Binding-site contacts:
Ligand atom C37 contacts residue PHE124 of chain 1.A at 3.8 Å (hydrophobic).
Ligand atom C50 contacts residue CYS56 of chain 1.A at 3.6 Å (hydrophobic).
Ligand atom O2 contacts residue VAL112 of chain 1.A at 3.0 Å.
Ligand atom O11 contacts residue GLN22 of chain 1.A at 3.1 Å (h-bond).
Ligand atom C10 contacts residue MET101 of chain 1.A at 3.8 Å (hydrophobic).
Ligand atom O2 contacts residue PHE113 of chain 1.A at 2.8 Å (h-bond).
Ligand atom O41 contacts residue CYS56 of chain 1.A at 3.7 Å.
Ligand atom C10 contacts residue ALA104 of chain 1.A at 3.8 Å (hydrophobic).
Ligand atom C22 contacts residue VAL112 of chain 1.A at 3.9 Å (hydrophobic).
Ligand atom C7 contacts residue HIS59 of chain 1.A at 3.9 Å.
Ligand atom C49 contacts residue HIS215 of chain 1.A at 3.1 Å.
Ligand atom C48 contacts residue MET101 of chain 1.A at 3.4 Å (hydrophobic).
Ligand atom O51 contacts residue CYS56 of chain 1.A at 3.8 Å.
Ligand atom C22 contacts residue PHE113 of chain 1.A at 3.8 Å (hydrophobic).
Ligand atom C45 contacts residue LEU127 of chain 1.A at 3.5 Å (hydrophobic).
Ligand atom C6 contacts residue HIS59 of chain 1.A at 4.0 Å.
Ligand atom C36 contacts residue PHE124 of chain 1.A at 3.7 Å (hydrophobic).
Ligand atom C27 contacts residue VAL97 of chain 1.A at 3.8 Å (hydrophobic).
Ligand atom C47 contacts residue PHE114 of chain 1.A at 3.6 Å (hydrophobic).
Ligand atom C50 contacts residue ALA57 of chain 1.A at 4.0 Å (hydrophobic).
Ligand atom O51 contacts residue LEU60 of chain 1.A at 3.5 Å.
Ligand atom C46 contacts residue ILE136 of chain 1.A at 3.3 Å (hydrophobic).
Ligand atom O11 contacts residue LEU23 of chain 1.A at 3.5 Å.
Ligand atom C38 contacts residue CYS56 of chain 1.A at 3.9 Å (hydrophobic).
Ligand atom C7 contacts residue ALA63 of chain 1.A at 4.0 Å (hydrophobic).
Ligand atom C3 contacts residue LEU23 of chain 1.A at 4.1 Å (hydrophobic).
Ligand atom C47 contacts residue PHE124 of chain 1.A at 3.9 Å (hydrophobic).
Ligand atom O2 contacts residue ALA104 of chain 1.A at 4.0 Å.
Ligand atom C44 contacts residue LEU127 of chain 1.A at 3.8 Å (hydrophobic).
Ligand atom C6 contacts residue ALA63 of chain 1.A at 4.0 Å (hydrophobic).
Ligand atom C27 contacts residue MET101 of chain 1.A at 4.1 Å (hydrophobic).
Ligand atom C43 contacts residue TRP53 of chain 1.A at 3.9 Å (hydrophobic).
Ligand atom C44 contacts residue LEU132 of chain 1.A at 3.9 Å (hydrophobic).
Ligand atom C5 contacts residue GLN22 of chain 1.A at 3.9 Å.
Ligand atom C42 contacts residue CYS56 of chain 1.A at 4.1 Å (hydrophobic).
Ligand atom C23 contacts residue VAL112 of chain 1.A at 3.8 Å (hydrophobic).
Ligand atom C3 contacts residue PHE113 of chain 1.A at 3.4 Å (hydrophobic).
Ligand atom C39 contacts residue LEU60 of chain 1.A at 3.8 Å (hydrophobic).
Ligand atom C35 contacts residue CYS56 of chain 1.A at 4.0 Å (hydrophobic).
Ligand atom C45 contacts residue ILE133 of chain 1.A at 3.6 Å (hydrophobic).

This protein binds this small molecule.
Small molecule (SMILES): CC1(C)CCC[C@](C)([C@H]2CC[C@]3(C)[C@@H]2[C@H](O)C[C@@H]2[C@@]4(C)CC[C@@H](O)C(C)(C)[C@@H]4[C@@H](O)C[C@]23C)O1

Sequence of chain 1.A:
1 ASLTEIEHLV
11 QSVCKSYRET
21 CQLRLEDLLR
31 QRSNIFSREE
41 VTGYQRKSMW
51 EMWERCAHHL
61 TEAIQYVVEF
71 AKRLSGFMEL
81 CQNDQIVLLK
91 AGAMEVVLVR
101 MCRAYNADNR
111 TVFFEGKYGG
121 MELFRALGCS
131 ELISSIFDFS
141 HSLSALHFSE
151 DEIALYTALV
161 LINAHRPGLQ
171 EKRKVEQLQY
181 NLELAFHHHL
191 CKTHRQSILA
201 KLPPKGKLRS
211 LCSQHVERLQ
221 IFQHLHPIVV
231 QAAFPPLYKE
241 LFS